Sequence of chain 1.C:
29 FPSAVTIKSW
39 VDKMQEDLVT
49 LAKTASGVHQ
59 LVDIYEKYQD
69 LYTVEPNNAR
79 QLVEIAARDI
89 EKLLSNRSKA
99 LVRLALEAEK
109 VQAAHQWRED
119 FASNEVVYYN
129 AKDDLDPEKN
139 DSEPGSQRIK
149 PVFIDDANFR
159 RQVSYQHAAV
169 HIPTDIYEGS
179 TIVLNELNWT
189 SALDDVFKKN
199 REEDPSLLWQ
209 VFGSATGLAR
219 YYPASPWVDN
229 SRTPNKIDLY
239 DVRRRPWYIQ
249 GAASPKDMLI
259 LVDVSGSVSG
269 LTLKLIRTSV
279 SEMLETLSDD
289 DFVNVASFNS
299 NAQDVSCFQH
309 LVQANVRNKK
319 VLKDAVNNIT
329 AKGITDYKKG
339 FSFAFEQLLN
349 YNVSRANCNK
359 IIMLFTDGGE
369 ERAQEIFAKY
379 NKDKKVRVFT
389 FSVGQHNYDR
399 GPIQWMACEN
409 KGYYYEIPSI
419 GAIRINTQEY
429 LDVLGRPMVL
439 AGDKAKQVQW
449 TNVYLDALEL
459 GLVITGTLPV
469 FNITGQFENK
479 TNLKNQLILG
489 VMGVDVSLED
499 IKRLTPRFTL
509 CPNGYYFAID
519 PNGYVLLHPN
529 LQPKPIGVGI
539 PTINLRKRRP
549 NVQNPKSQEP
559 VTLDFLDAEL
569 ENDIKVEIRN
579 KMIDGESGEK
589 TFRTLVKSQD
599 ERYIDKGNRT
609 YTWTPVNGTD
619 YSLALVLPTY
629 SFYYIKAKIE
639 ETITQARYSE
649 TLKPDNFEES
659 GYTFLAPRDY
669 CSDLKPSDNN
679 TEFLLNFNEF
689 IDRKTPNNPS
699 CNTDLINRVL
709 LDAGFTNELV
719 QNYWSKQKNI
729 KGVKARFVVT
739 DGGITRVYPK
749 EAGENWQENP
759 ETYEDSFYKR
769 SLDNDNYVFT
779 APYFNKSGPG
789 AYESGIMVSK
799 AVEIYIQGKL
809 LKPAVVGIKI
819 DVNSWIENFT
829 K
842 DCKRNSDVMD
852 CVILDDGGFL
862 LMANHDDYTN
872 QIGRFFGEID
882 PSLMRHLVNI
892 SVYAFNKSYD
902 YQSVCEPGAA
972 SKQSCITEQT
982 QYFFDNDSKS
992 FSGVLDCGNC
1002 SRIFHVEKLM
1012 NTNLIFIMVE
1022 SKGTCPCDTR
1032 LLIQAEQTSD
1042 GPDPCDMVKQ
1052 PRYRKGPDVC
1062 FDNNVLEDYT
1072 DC

Binding-site contacts:
Ligand atom C7 contacts residue ASN897 of chain 1.C at 3.0 Å.
Ligand atom O6 contacts residue PHE984 of chain 1.C at 3.7 Å.
Ligand atom O6 contacts residue ASP986 of chain 1.C at 4.1 Å.
Ligand atom C8 contacts residue ASN897 of chain 1.C at 4.1 Å.
Ligand atom C5 contacts residue ASN897 of chain 1.C at 3.6 Å.
Ligand atom O5 contacts residue ASN897 of chain 1.C at 2.3 Å (h-bond).
Ligand atom C1 contacts residue PHE984 of chain 1.C at 4.5 Å (hydrophobic).
Ligand atom O5 contacts residue PHE896 of chain 1.C at 4.0 Å.
Ligand atom N2 contacts residue ASN897 of chain 1.C at 3.0 Å (h-bond).
Ligand atom O7 contacts residue ASN897 of chain 1.C at 2.8 Å (h-bond).
Ligand atom C4 contacts residue ASN897 of chain 1.C at 4.3 Å.
Ligand atom C6 contacts residue ALA895 of chain 1.C at 4.3 Å (hydrophobic).
Ligand atom C1 contacts residue ASN897 of chain 1.C at 1.5 Å.
Ligand atom C2 contacts residue ASN897 of chain 1.C at 2.6 Å.
Ligand atom O5 contacts residue PHE984 of chain 1.C at 3.6 Å.
Ligand atom C5 contacts residue PHE984 of chain 1.C at 4.2 Å (hydrophobic).
Ligand atom C6 contacts residue PHE984 of chain 1.C at 3.8 Å (hydrophobic).
Ligand atom C3 contacts residue ASN897 of chain 1.C at 3.9 Å.
Ligand atom C1 contacts residue PHE896 of chain 1.C at 4.3 Å (hydrophobic).

A small-molecule ligand and the protein it binds are described below.
Small molecule (SMILES): CC(=O)N[C@H]1CO[C@H](CO)[C@H]2O[C@@]3(O[C@@H]21)O[C@H](CO)[C@@H](O)[C@H](O)[C@H]3NC(C)=O